Sequence of chain 3.A:
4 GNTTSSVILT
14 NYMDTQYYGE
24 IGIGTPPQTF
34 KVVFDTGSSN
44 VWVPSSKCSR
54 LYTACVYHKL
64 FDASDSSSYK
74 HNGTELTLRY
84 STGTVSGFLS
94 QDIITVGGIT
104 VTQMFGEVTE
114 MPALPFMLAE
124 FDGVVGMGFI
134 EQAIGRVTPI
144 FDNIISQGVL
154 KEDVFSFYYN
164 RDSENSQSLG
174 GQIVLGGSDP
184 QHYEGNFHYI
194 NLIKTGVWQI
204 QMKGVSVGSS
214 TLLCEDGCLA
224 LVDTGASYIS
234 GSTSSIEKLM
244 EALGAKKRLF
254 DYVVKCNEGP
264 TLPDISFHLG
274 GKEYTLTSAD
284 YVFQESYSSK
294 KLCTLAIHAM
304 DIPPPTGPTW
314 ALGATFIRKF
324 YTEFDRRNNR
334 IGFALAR

This protein binds this small molecule.
Small molecule (SMILES): CCc1nc(N)nc(N)c1-c1ccc2c(c1)N(CCCOC)[C@H](c1ccccc1)CC2

Binding-site contacts:
Ligand atom C2 contacts residue ASP38 of chain 3.A at 3.3 Å.
Ligand atom C8 contacts residue PHE119 of chain 3.A at 3.7 Å (hydrophobic).
Ligand atom C17 contacts residue PHE124 of chain 3.A at 3.7 Å (hydrophobic).
Ligand atom O1 contacts residue GLY228 of chain 3.A at 3.6 Å (h-bond).
Ligand atom C18 contacts residue SER230 of chain 3.A at 3.6 Å.
Ligand atom C4 contacts residue GLY228 of chain 3.A at 3.8 Å.
Ligand atom C6 contacts residue ASP38 of chain 3.A at 3.3 Å.
Ligand atom C26 contacts residue THR85 of chain 3.A at 3.8 Å.
Ligand atom N1 contacts residue GLY228 of chain 3.A at 3.7 Å.
Ligand atom C9 contacts residue THR85 of chain 3.A at 3.7 Å.
Ligand atom C12 contacts residue THR85 of chain 3.A at 3.6 Å.
Ligand atom C3 contacts residue ASP38 of chain 3.A at 3.3 Å.
Ligand atom C7 contacts residue THR85 of chain 3.A at 3.5 Å.
Ligand atom C19 contacts residue THR227 of chain 3.A at 3.4 Å.
Ligand atom C13 contacts residue PRO118 of chain 3.A at 3.8 Å (hydrophobic).
Ligand atom C3 contacts residue GLY228 of chain 3.A at 3.7 Å.
Ligand atom C10 contacts residue THR85 of chain 3.A at 3.8 Å.
Ligand atom C18 contacts residue GLY228 of chain 3.A at 3.3 Å.
Ligand atom N2 contacts residue GLY228 of chain 3.A at 3.7 Å.
Ligand atom C11 contacts residue THR85 of chain 3.A at 3.8 Å.
Ligand atom C14 contacts residue PHE124 of chain 3.A at 3.7 Å (hydrophobic).
Ligand atom N2 contacts residue TYR83 of chain 3.A at 3.7 Å.
Ligand atom N4 contacts residue ASP226 of chain 3.A at 3.0 Å (salt-bridge).
Ligand atom C19 contacts residue THR18 of chain 3.A at 3.8 Å.
Ligand atom N3 contacts residue THR85 of chain 3.A at 3.2 Å (h-bond).
Ligand atom C16 contacts residue SER230 of chain 3.A at 3.8 Å.
Ligand atom C20 contacts residue VAL127 of chain 3.A at 3.6 Å (hydrophobic).
Ligand atom N3 contacts residue SER84 of chain 3.A at 3.0 Å (h-bond).
Ligand atom O1 contacts residue THR18 of chain 3.A at 3.6 Å (h-bond).
Ligand atom C3 contacts residue TYR83 of chain 3.A at 3.6 Å (hydrophobic).
Ligand atom C2 contacts residue GLY228 of chain 3.A at 3.7 Å.
Ligand atom C6 contacts residue VAL127 of chain 3.A at 3.5 Å (hydrophobic).
Ligand atom N4 contacts residue ASP38 of chain 3.A at 3.3 Å (salt-bridge).
Ligand atom N4 contacts residue GLY40 of chain 3.A at 3.7 Å.
Ligand atom C19 contacts residue GLY228 of chain 3.A at 3.7 Å.
Ligand atom N2 contacts residue ASP38 of chain 3.A at 2.4 Å (salt-bridge).
Ligand atom C9 contacts residue PHE124 of chain 3.A at 3.8 Å (hydrophobic).
Ligand atom C18 contacts residue THR18 of chain 3.A at 3.1 Å.
Ligand atom C8 contacts residue THR85 of chain 3.A at 3.5 Å.
Ligand atom C1 contacts residue GLY228 of chain 3.A at 3.8 Å.